Binding-site contacts:
Ligand atom O7 contacts residue ASN62 of chain 1.A at 4.0 Å.
Ligand atom C2 contacts residue ASN62 of chain 1.A at 2.4 Å.
Ligand atom C5 contacts residue ASN62 of chain 1.A at 3.7 Å.
Ligand atom C5 contacts residue THR64 of chain 1.A at 4.0 Å.
Ligand atom C6 contacts residue GLU66 of chain 1.A at 4.4 Å.
Ligand atom C8 contacts residue GLN349 of chain 1.A at 3.5 Å.
Ligand atom O5 contacts residue ASN67 of chain 1.A at 3.8 Å.
Ligand atom C6 contacts residue THR64 of chain 1.A at 4.2 Å.
Ligand atom C1 contacts residue ASN62 of chain 1.A at 1.4 Å.
Ligand atom N2 contacts residue ASN62 of chain 1.A at 2.8 Å (h-bond).
Ligand atom C1 contacts residue THR64 of chain 1.A at 3.9 Å.
Ligand atom O5 contacts residue ASN62 of chain 1.A at 2.4 Å (h-bond).
Ligand atom C4 contacts residue ASN62 of chain 1.A at 4.2 Å.
Ligand atom O5 contacts residue THR64 of chain 1.A at 3.4 Å.
Ligand atom O6 contacts residue GLU66 of chain 1.A at 4.0 Å.
Ligand atom C3 contacts residue ASN62 of chain 1.A at 3.7 Å.
Ligand atom O6 contacts residue THR64 of chain 1.A at 3.0 Å (h-bond).
Ligand atom C7 contacts residue ASN62 of chain 1.A at 3.7 Å.
Ligand atom N2 contacts residue GLN349 of chain 1.A at 3.8 Å.
Ligand atom C6 contacts residue ASN67 of chain 1.A at 4.4 Å.
Ligand atom C7 contacts residue GLN349 of chain 1.A at 4.1 Å.
Ligand atom O6 contacts residue ASN67 of chain 1.A at 3.5 Å (h-bond).

This small molecule binds to this protein.
Small molecule (SMILES): CC(=O)N[C@H]1[C@H](O[C@H]2[C@H](O)[C@@H](NC(C)=O)CO[C@@H]2CO)O[C@H](CO)[C@@H](O)[C@@H]1O

Sequence of chain 1.A:
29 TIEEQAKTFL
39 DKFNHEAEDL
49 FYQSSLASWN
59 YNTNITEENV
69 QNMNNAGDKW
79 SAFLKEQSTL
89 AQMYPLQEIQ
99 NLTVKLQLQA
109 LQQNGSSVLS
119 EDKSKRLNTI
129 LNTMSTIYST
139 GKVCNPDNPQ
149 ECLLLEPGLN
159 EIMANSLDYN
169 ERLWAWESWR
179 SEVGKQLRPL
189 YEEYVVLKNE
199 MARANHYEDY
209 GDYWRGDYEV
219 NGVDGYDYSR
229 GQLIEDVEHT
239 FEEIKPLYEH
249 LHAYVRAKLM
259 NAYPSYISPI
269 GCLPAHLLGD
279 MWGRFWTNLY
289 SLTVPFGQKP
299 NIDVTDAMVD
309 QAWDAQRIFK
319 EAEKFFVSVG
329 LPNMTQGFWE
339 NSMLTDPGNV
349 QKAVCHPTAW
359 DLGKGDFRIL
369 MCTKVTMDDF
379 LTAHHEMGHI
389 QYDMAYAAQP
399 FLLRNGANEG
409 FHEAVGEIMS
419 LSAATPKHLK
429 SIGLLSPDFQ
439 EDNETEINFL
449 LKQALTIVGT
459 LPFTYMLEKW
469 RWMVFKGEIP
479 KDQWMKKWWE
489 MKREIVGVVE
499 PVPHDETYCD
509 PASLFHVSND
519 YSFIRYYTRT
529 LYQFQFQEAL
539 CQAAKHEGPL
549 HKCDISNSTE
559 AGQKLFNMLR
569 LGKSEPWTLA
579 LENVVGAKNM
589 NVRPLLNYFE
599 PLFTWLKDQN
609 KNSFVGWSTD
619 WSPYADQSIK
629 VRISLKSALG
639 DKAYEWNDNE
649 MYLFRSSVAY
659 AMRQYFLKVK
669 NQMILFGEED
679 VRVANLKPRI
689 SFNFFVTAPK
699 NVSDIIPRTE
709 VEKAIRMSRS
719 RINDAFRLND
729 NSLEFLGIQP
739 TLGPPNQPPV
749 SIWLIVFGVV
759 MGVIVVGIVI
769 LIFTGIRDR